Binding-site contacts:
Ligand atom C1 contacts residue ASN33 of chain 1.A at 1.4 Å.
Ligand atom O5 contacts residue ASN33 of chain 1.A at 2.4 Å (h-bond).
Ligand atom C8 contacts residue ASN33 of chain 1.A at 3.4 Å.
Ligand atom C3 contacts residue ASN33 of chain 1.A at 3.8 Å.
Ligand atom N2 contacts residue ASN33 of chain 1.A at 2.8 Å (h-bond).
Ligand atom C7 contacts residue ASN33 of chain 1.A at 3.3 Å.
Ligand atom C5 contacts residue ASN33 of chain 1.A at 3.7 Å.
Ligand atom C4 contacts residue ASN33 of chain 1.A at 4.3 Å.
Ligand atom O7 contacts residue ASN33 of chain 1.A at 3.7 Å.
Ligand atom C2 contacts residue ASN33 of chain 1.A at 2.5 Å.

Sequence of chain 1.A:
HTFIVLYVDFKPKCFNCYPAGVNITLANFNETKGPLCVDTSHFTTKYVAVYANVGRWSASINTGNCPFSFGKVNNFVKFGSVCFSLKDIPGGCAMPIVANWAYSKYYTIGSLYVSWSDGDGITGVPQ

The protein below binds the small molecule below.
Small molecule (SMILES): CC(=O)N[C@@H]1[C@@H](O)[C@H](O)[C@@H](CO)O[C@H]1O